Sequence of chain 1.A:
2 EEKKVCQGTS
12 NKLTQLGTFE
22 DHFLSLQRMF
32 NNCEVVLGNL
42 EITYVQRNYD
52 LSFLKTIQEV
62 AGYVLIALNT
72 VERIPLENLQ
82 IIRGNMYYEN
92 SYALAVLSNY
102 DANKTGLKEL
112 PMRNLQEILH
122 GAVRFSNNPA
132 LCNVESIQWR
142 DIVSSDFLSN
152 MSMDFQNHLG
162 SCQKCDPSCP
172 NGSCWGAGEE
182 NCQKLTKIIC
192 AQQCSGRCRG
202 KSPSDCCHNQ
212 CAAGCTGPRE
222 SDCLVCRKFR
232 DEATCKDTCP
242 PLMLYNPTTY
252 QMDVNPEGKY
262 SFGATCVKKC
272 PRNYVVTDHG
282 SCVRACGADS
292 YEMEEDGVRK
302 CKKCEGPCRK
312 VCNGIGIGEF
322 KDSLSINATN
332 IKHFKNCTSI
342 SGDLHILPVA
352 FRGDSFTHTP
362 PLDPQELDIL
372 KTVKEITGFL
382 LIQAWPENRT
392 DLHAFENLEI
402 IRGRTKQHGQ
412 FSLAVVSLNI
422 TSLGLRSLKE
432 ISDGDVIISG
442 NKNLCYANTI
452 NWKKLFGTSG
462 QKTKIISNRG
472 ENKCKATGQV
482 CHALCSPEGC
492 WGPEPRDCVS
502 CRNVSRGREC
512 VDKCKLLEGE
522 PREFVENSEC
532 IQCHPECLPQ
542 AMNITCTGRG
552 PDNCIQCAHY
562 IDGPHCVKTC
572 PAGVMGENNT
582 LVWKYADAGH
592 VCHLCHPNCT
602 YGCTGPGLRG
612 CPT

A small-molecule ligand and the protein it binds are described below.
Small molecule (SMILES): CC(=O)N[C@@H]1[C@@H](O)[C@H](O)[C@@H](CO)O[C@H]1O

Binding-site contacts:
Ligand atom C8 contacts residue ASN504 of chain 1.A at 4.4 Å.
Ligand atom C1 contacts residue ASN504 of chain 1.A at 1.4 Å.
Ligand atom O6 contacts residue ASN504 of chain 1.A at 4.2 Å.
Ligand atom O5 contacts residue ASP513 of chain 1.A at 3.4 Å (salt-bridge).
Ligand atom O7 contacts residue ALA484 of chain 1.A at 3.6 Å.
Ligand atom C2 contacts residue ASN504 of chain 1.A at 2.8 Å.
Ligand atom C4 contacts residue ASN504 of chain 1.A at 4.3 Å.
Ligand atom O5 contacts residue ASN504 of chain 1.A at 2.5 Å (h-bond).
Ligand atom C7 contacts residue ARG503 of chain 1.A at 4.0 Å.
Ligand atom O6 contacts residue ASP513 of chain 1.A at 3.9 Å.
Ligand atom C1 contacts residue ASP513 of chain 1.A at 4.2 Å.
Ligand atom C3 contacts residue ASN504 of chain 1.A at 3.9 Å.
Ligand atom C8 contacts residue ALA484 of chain 1.A at 3.4 Å (hydrophobic).
Ligand atom O7 contacts residue ASN504 of chain 1.A at 3.0 Å (h-bond).
Ligand atom C7 contacts residue ALA484 of chain 1.A at 4.0 Å (hydrophobic).
Ligand atom C5 contacts residue ASN504 of chain 1.A at 3.3 Å.
Ligand atom O7 contacts residue ARG503 of chain 1.A at 2.9 Å.
Ligand atom C7 contacts residue ASN504 of chain 1.A at 3.2 Å.
Ligand atom N2 contacts residue ASN504 of chain 1.A at 3.1 Å (h-bond).
Ligand atom O7 contacts residue LEU485 of chain 1.A at 4.2 Å.
Ligand atom C6 contacts residue ASN504 of chain 1.A at 4.3 Å.
Ligand atom C6 contacts residue ASP513 of chain 1.A at 3.5 Å.
Ligand atom C5 contacts residue ASP513 of chain 1.A at 4.0 Å.